This protein binds this small molecule.
Small molecule (SMILES): O=C(N[C@H]1CN2CCC1CC2)c1cc2cccc(Cl)c2s1

Sequence of chain 1.E:
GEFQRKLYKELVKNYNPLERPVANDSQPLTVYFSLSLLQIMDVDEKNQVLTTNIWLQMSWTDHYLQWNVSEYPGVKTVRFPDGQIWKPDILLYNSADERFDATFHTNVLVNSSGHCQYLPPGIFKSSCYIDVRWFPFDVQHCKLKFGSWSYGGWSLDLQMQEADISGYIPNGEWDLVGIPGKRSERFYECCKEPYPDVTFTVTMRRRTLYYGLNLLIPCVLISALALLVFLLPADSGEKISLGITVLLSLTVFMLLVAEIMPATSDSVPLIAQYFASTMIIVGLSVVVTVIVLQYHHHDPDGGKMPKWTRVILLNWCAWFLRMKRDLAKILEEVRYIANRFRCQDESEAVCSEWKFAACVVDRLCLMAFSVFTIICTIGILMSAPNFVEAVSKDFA

Sequence of chain 1.A:
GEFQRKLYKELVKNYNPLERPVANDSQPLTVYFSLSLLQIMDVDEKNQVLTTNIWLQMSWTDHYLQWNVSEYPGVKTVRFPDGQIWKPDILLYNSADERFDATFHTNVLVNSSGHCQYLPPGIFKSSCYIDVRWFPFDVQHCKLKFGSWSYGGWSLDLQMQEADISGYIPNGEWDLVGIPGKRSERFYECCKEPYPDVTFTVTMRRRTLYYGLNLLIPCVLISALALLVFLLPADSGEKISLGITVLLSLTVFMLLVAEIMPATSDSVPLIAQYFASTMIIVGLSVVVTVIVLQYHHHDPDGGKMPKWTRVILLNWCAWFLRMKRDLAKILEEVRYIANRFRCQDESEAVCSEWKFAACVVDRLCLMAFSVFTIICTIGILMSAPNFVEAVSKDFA

Binding-site contacts:
Ligand atom O01 contacts residue GLU211 of chain 1.E at 3.9 Å.
Ligand atom C09 contacts residue SER56 of chain 1.A at 3.1 Å.
Ligand atom C09 contacts residue LEU57 of chain 1.A at 3.4 Å (hydrophobic).
Ligand atom O01 contacts residue CYS212 of chain 1.E at 3.4 Å.
Ligand atom C04 contacts residue LEU141 of chain 1.A at 3.5 Å (hydrophobic).
Ligand atom C15 contacts residue LEU141 of chain 1.A at 3.9 Å (hydrophobic).
Ligand atom C11 contacts residue SER58 of chain 1.A at 3.6 Å.
Ligand atom C04 contacts residue TRP77 of chain 1.A at 4.0 Å (hydrophobic).
Ligand atom C17 contacts residue TYR210 of chain 1.E at 3.8 Å (hydrophobic).
Ligand atom C18 contacts residue TYR115 of chain 1.E at 3.8 Å (hydrophobic).
Ligand atom C10 contacts residue LEU57 of chain 1.A at 3.5 Å (hydrophobic).
Ligand atom C09 contacts residue GLN79 of chain 1.A at 3.9 Å.
Ligand atom C18 contacts residue TRP171 of chain 1.E at 3.7 Å (hydrophobic).
Ligand atom C18 contacts residue TYR217 of chain 1.E at 3.7 Å (hydrophobic).
Ligand atom C07 contacts residue SER56 of chain 1.A at 3.8 Å.
Ligand atom C02 contacts residue LEU141 of chain 1.A at 3.6 Å (hydrophobic).
Ligand atom C02 contacts residue CYS212 of chain 1.E at 3.9 Å (hydrophobic).
Ligand atom CL08 contacts residue SER56 of chain 1.A at 3.6 Å.
Ligand atom C17 contacts residue TYR115 of chain 1.E at 3.5 Å (hydrophobic).
Ligand atom C14 contacts residue TYR210 of chain 1.E at 4.0 Å (hydrophobic).
Ligand atom C10 contacts residue GLN79 of chain 1.A at 3.7 Å.
Ligand atom C10 contacts residue TRP77 of chain 1.A at 3.6 Å (hydrophobic).
Ligand atom C11 contacts residue LEU78 of chain 1.A at 3.8 Å (hydrophobic).
Ligand atom N13 contacts residue LEU141 of chain 1.A at 3.5 Å.
Ligand atom CL08 contacts residue ASP186 of chain 1.A at 3.8 Å.
Ligand atom N19 contacts residue TRP171 of chain 1.E at 3.2 Å (h-bond).
Ligand atom C21 contacts residue TRP77 of chain 1.A at 3.8 Å (hydrophobic).
Ligand atom C03 contacts residue LEU141 of chain 1.A at 3.7 Å (hydrophobic).
Ligand atom O01 contacts residue TYR210 of chain 1.E at 3.2 Å.
Ligand atom S12 contacts residue CYS212 of chain 1.E at 3.7 Å.
Ligand atom C11 contacts residue GLN79 of chain 1.A at 3.9 Å.
Ligand atom C11 contacts residue TRP77 of chain 1.A at 3.8 Å (hydrophobic).
Ligand atom C09 contacts residue SER58 of chain 1.A at 3.8 Å.
Ligand atom C15 contacts residue TYR217 of chain 1.E at 4.0 Å (hydrophobic).
Ligand atom C10 contacts residue SER58 of chain 1.A at 3.4 Å.
Ligand atom C10 contacts residue LEU78 of chain 1.A at 3.9 Å (hydrophobic).
Ligand atom C20 contacts residue TRP171 of chain 1.E at 3.4 Å (hydrophobic).
Ligand atom N13 contacts residue TRP77 of chain 1.A at 4.0 Å.
Ligand atom C21 contacts residue TRP171 of chain 1.E at 3.7 Å (hydrophobic).
Ligand atom C16 contacts residue TRP77 of chain 1.A at 3.8 Å (hydrophobic).